Binding-site contacts:
Ligand atom O01 contacts residue THR48 of chain 1.V at 3.4 Å.
Ligand atom C07 contacts residue THR1 of chain 1.V at 3.2 Å.
Ligand atom C05 contacts residue GLY47 of chain 1.V at 3.5 Å.
Ligand atom C07 contacts residue GLY47 of chain 1.V at 3.7 Å.
Ligand atom C10 contacts residue LYS33 of chain 1.V at 3.6 Å.
Ligand atom O31 contacts residue GLN22 of chain 1.V at 3.1 Å (h-bond).
Ligand atom C28 contacts residue SER122 of chain 1.W at 3.6 Å.
Ligand atom O01 contacts residue ALA49 of chain 1.V at 3.0 Å (h-bond).
Ligand atom N03 contacts residue THR21 of chain 1.V at 2.8 Å (h-bond).
Ligand atom C14 contacts residue SER20 of chain 1.V at 3.6 Å.
Ligand atom C09 contacts residue ILE45 of chain 1.V at 3.7 Å (hydrophobic).
Ligand atom N25 contacts residue GLN22 of chain 1.V at 3.5 Å (h-bond).
Ligand atom C15 contacts residue ALA49 of chain 1.V at 3.4 Å (hydrophobic).
Ligand atom C13 contacts residue VAL31 of chain 1.V at 3.7 Å (hydrophobic).
Ligand atom C16 contacts residue ALA49 of chain 1.V at 3.5 Å (hydrophobic).
Ligand atom C15 contacts residue VAL31 of chain 1.V at 3.5 Å (hydrophobic).
Ligand atom O31 contacts residue SER27 of chain 1.V at 2.7 Å (h-bond).
Ligand atom C29 contacts residue SER122 of chain 1.W at 3.1 Å.
Ligand atom C24 contacts residue GLN22 of chain 1.V at 3.5 Å.
Ligand atom C13 contacts residue ALA49 of chain 1.V at 3.7 Å (hydrophobic).
Ligand atom C04 contacts residue GLY47 of chain 1.V at 3.5 Å.
Ligand atom C16 contacts residue VAL31 of chain 1.V at 3.7 Å (hydrophobic).
Ligand atom N25 contacts residue ASP124 of chain 1.W at 3.2 Å (salt-bridge).
Ligand atom O31 contacts residue SER20 of chain 1.V at 3.2 Å (h-bond).
Ligand atom N06 contacts residue GLY47 of chain 1.V at 2.7 Å (h-bond).
Ligand atom C23 contacts residue ASP124 of chain 1.W at 3.4 Å.
Ligand atom C17 contacts residue ALA49 of chain 1.V at 3.6 Å (hydrophobic).
Ligand atom C14 contacts residue ALA49 of chain 1.V at 3.5 Å (hydrophobic).
Ligand atom N32 contacts residue ASP124 of chain 1.W at 3.5 Å (salt-bridge).
Ligand atom O18 contacts residue THR21 of chain 1.V at 3.1 Å (h-bond).
Ligand atom C12 contacts residue ALA49 of chain 1.V at 3.7 Å (hydrophobic).
Ligand atom O18 contacts residue SER20 of chain 1.V at 3.5 Å.
Ligand atom O40 contacts residue GLN22 of chain 1.V at 3.6 Å.
Ligand atom O26 contacts residue GLN22 of chain 1.V at 3.1 Å (h-bond).
Ligand atom C15 contacts residue SER20 of chain 1.V at 3.5 Å.
Ligand atom C19 contacts residue THR21 of chain 1.V at 3.7 Å.
Ligand atom C17 contacts residue VAL31 of chain 1.V at 3.6 Å (hydrophobic).
Ligand atom C12 contacts residue VAL31 of chain 1.V at 3.5 Å (hydrophobic).
Ligand atom C02 contacts residue THR21 of chain 1.V at 3.7 Å.
Ligand atom C10 contacts residue ILE45 of chain 1.V at 3.5 Å (hydrophobic).

Sequence of chain 1.W:
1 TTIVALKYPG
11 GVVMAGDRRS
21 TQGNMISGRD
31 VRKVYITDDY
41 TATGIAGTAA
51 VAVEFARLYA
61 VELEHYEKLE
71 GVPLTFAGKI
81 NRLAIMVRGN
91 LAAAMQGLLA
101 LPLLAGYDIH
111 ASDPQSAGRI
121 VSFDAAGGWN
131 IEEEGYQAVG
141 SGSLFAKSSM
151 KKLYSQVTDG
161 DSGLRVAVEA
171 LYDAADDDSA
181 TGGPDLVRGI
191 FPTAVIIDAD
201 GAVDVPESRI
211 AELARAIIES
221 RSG

The small molecule below binds the protein below.
Small molecule (SMILES): COC[C@H](NC(=O)[C@H](CC(=O)NOC(C)(C)C)NC(=O)c1cc(C)on1)C(=O)NCc1cccc2ccccc12

Sequence of chain 1.V:
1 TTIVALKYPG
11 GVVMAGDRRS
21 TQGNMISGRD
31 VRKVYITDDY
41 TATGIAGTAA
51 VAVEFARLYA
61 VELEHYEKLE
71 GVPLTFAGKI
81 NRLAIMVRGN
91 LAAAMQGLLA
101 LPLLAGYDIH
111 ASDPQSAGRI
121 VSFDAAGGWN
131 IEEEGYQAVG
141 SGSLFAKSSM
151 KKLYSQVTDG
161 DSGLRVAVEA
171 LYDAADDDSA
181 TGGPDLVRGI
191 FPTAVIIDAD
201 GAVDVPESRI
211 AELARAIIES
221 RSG